This small molecule binds to this protein.
Small molecule (SMILES): O=C(O)c1ccc(NS(=O)(=O)c2ccc(N3C(=O)c4ccccc4C3=O)cc2)cc1

Binding-site contacts:
Ligand atom C12 contacts residue GLN234 of chain 40.C at 2.8 Å.
Ligand atom O2 contacts residue GLN234 of chain 40.C at 2.5 Å (h-bond).
Ligand atom C1 contacts residue TYR157 of chain 41.A at 3.5 Å (hydrophobic).
Ligand atom C5 contacts residue SER156 of chain 41.A at 2.9 Å.
Ligand atom C21 contacts residue ARG234 of chain 40.A at 3.5 Å.
Ligand atom O2 contacts residue TYR157 of chain 41.A at 3.4 Å.
Ligand atom C13 contacts residue PHE236 of chain 40.C at 3.4 Å (hydrophobic).
Ligand atom C5 contacts residue ASP155 of chain 41.A at 2.5 Å.
Ligand atom C5 contacts residue TYR157 of chain 41.A at 2.8 Å (hydrophobic).
Ligand atom O5 contacts residue ARG219 of chain 41.A at 3.5 Å (salt-bridge).
Ligand atom N1 contacts residue SER156 of chain 41.A at 2.9 Å.
Ligand atom C14 contacts residue PHE76 of chain 40.A at 3.3 Å (hydrophobic).
Ligand atom C2 contacts residue GLN160 of chain 41.A at 3.5 Å.
Ligand atom C21 contacts residue GLN160 of chain 41.A at 3.6 Å.
Ligand atom N1 contacts residue ASP155 of chain 41.A at 2.5 Å (salt-bridge).
Ligand atom C3 contacts residue ASP155 of chain 41.A at 3.0 Å.
Ligand atom O4 contacts residue PHE236 of chain 40.C at 2.6 Å.
Ligand atom C4 contacts residue ASP155 of chain 41.A at 1.9 Å.
Ligand atom O1 contacts residue GLN234 of chain 40.C at 2.6 Å (h-bond).
Ligand atom C13 contacts residue PHE76 of chain 40.A at 2.9 Å (hydrophobic).
Ligand atom C6 contacts residue TYR157 of chain 41.A at 2.6 Å (hydrophobic).
Ligand atom C8 contacts residue ASP155 of chain 41.A at 3.7 Å.
Ligand atom C4 contacts residue TYR157 of chain 41.A at 3.5 Å (hydrophobic).
Ligand atom O6 contacts residue GLN160 of chain 41.A at 2.9 Å.
Ligand atom O5 contacts residue ARG234 of chain 40.A at 2.7 Å (salt-bridge).
Ligand atom N1 contacts residue TYR157 of chain 41.A at 2.5 Å (h-bond).
Ligand atom C6 contacts residue SER156 of chain 41.A at 3.4 Å.
Ligand atom C3 contacts residue SER156 of chain 41.A at 3.2 Å.
Ligand atom O4 contacts residue PHE76 of chain 40.A at 2.2 Å.
Ligand atom C8 contacts residue GLN234 of chain 40.C at 2.9 Å.
Ligand atom C7 contacts residue GLN234 of chain 40.C at 2.2 Å.
Ligand atom O1 contacts residue GLN233 of chain 40.C at 3.6 Å.
Ligand atom O2 contacts residue GLN233 of chain 40.C at 2.9 Å (h-bond).
Ligand atom C6 contacts residue GLN160 of chain 41.A at 2.9 Å.
Ligand atom C4 contacts residue SER156 of chain 41.A at 3.0 Å.
Ligand atom S1 contacts residue GLN234 of chain 40.C at 2.2 Å (h-bond).
Ligand atom C20 contacts residue PHE76 of chain 40.A at 3.2 Å (hydrophobic).
Ligand atom C2 contacts residue SER156 of chain 41.A at 3.6 Å.
Ligand atom C1 contacts residue GLN160 of chain 41.A at 2.6 Å.
Ligand atom O6 contacts residue ARG234 of chain 40.A at 3.4 Å (salt-bridge).

Sequence of chain 40.A:
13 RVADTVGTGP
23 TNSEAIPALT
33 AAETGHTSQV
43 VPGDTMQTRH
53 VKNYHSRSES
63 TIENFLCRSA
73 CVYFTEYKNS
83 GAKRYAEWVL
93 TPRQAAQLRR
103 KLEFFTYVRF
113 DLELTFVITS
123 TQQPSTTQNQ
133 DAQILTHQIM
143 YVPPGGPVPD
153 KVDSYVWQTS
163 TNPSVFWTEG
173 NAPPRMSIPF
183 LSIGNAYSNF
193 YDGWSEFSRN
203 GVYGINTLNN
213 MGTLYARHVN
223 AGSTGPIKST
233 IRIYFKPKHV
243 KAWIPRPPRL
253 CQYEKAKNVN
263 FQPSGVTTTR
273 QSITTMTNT

Sequence of chain 41.A:
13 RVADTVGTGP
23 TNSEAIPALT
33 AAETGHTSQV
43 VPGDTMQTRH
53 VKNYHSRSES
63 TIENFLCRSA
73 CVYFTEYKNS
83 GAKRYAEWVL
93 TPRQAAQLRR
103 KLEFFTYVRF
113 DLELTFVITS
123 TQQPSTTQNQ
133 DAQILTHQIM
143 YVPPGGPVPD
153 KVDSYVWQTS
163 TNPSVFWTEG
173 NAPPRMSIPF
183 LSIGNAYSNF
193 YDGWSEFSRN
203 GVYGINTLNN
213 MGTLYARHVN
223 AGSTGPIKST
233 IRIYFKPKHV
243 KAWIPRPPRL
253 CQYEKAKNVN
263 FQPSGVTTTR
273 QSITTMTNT

Sequence of chain 40.C:
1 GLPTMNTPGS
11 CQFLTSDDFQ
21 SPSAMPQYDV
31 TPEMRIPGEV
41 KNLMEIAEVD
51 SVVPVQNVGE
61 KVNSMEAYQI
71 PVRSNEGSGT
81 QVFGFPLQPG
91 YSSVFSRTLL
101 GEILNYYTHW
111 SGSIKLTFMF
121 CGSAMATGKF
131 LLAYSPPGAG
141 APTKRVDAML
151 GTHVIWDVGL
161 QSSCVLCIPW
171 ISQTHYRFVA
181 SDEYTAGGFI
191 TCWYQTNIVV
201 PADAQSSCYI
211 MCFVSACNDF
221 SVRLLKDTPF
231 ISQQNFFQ